Binding-site contacts:
Ligand atom N26 contacts residue ZN1 of chain 1.B at 2.0 Å.
Ligand atom C18 contacts residue THR199 of chain 1.A at 3.4 Å.
Ligand atom N26 contacts residue HIS119 of chain 1.A at 3.5 Å (h-bond).
Ligand atom O24 contacts residue VAL142 of chain 1.A at 3.9 Å.
Ligand atom C21 contacts residue HIS94 of chain 1.A at 3.9 Å.
Ligand atom O25 contacts residue LEU197 of chain 1.A at 3.3 Å.
Ligand atom O15 contacts residue GLN92 of chain 1.A at 2.8 Å (h-bond).
Ligand atom C22 contacts residue GLN92 of chain 1.A at 3.7 Å.
Ligand atom C20 contacts residue ZN1 of chain 1.B at 4.2 Å.
Ligand atom N26 contacts residue HIS94 of chain 1.A at 3.3 Å (h-bond).
Ligand atom C20 contacts residue LEU197 of chain 1.A at 4.0 Å (hydrophobic).
Ligand atom C21 contacts residue VAL121 of chain 1.A at 3.8 Å (hydrophobic).
Ligand atom C19 contacts residue THR199 of chain 1.A at 3.3 Å.
Ligand atom O12 contacts residue PHE130 of chain 1.A at 3.4 Å.
Ligand atom C18 contacts residue LEU197 of chain 1.A at 4.1 Å (hydrophobic).
Ligand atom S23 contacts residue HIS119 of chain 1.A at 4.0 Å.
Ligand atom N16 contacts residue PHE130 of chain 1.A at 3.7 Å.
Ligand atom N26 contacts residue THR198 of chain 1.A at 2.8 Å (h-bond).
Ligand atom S23 contacts residue THR198 of chain 1.A at 3.8 Å.
Ligand atom O25 contacts residue THR198 of chain 1.A at 3.0 Å (h-bond).
Ligand atom O24 contacts residue TRP208 of chain 1.A at 4.0 Å.
Ligand atom O25 contacts residue ZN1 of chain 1.B at 4.1 Å.
Ligand atom O25 contacts residue TRP208 of chain 1.A at 3.5 Å.
Ligand atom C17 contacts residue LEU197 of chain 1.A at 4.2 Å (hydrophobic).
Ligand atom S23 contacts residue HIS94 of chain 1.A at 3.9 Å.
Ligand atom C19 contacts residue LEU197 of chain 1.A at 3.8 Å (hydrophobic).
Ligand atom C22 contacts residue LEU197 of chain 1.A at 4.1 Å (hydrophobic).
Ligand atom O15 contacts residue PHE130 of chain 1.A at 4.0 Å.
Ligand atom N26 contacts residue HIS96 of chain 1.A at 3.4 Å (h-bond).
Ligand atom C14 contacts residue PHE130 of chain 1.A at 3.5 Å (hydrophobic).
Ligand atom O24 contacts residue HIS119 of chain 1.A at 3.4 Å (h-bond).
Ligand atom O25 contacts residue SER196 of chain 1.A at 4.0 Å.
Ligand atom O24 contacts residue VAL121 of chain 1.A at 4.0 Å.
Ligand atom O24 contacts residue ZN1 of chain 1.B at 3.0 Å.
Ligand atom C14 contacts residue GLN92 of chain 1.A at 4.0 Å.
Ligand atom S23 contacts residue ZN1 of chain 1.B at 3.0 Å.
Ligand atom C20 contacts residue HIS94 of chain 1.A at 4.0 Å.
Ligand atom O24 contacts residue HIS94 of chain 1.A at 3.4 Å.
Ligand atom C13 contacts residue PHE130 of chain 1.A at 3.4 Å (hydrophobic).
Ligand atom C21 contacts residue LEU197 of chain 1.A at 4.0 Å (hydrophobic).

Sequence of chain 1.A:
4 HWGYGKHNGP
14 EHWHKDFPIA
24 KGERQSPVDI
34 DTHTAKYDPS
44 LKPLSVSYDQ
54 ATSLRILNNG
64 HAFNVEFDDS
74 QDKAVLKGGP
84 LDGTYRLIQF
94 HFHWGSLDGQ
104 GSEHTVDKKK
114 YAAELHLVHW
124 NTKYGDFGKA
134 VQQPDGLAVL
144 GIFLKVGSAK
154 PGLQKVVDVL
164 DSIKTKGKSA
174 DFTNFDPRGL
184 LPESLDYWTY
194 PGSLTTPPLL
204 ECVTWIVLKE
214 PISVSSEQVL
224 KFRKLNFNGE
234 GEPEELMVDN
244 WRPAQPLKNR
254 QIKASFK

A protein and the small-molecule ligand that binds it are described below.
Small molecule (SMILES): NS(=O)(=O)c1ccc(NC(=O)COc2ccc3c(c2)OC(=O)CC3)cc1